This protein binds this small molecule.
Small molecule (SMILES): NC(=O)N[C@@H](CC(=O)O)C(=O)O

Sequence of chain 2.A:
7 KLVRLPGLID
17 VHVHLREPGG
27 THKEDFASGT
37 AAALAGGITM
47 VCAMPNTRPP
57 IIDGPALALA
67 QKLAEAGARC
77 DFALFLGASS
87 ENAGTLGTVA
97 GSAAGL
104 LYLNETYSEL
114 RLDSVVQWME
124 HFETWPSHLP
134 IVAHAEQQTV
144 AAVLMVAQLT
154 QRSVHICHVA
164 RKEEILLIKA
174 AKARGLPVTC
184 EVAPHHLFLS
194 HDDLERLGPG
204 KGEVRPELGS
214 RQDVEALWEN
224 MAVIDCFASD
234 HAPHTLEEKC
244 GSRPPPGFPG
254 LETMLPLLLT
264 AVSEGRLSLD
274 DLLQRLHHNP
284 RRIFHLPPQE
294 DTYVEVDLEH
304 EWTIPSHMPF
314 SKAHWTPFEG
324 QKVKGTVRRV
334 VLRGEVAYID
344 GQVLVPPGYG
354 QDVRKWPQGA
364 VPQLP

Binding-site contacts:
Ligand atom O61 contacts residue ARG22 of chain 2.A at 2.9 Å (salt-bridge).
Ligand atom O4 contacts residue HIS18 of chain 2.A at 3.4 Å (h-bond).
Ligand atom C4 contacts residue ZN1 of chain 2.C at 3.0 Å.
Ligand atom O4 contacts residue KCX103 of chain 2.A at 2.8 Å (h-bond).
Ligand atom O4 contacts residue HIS161 of chain 2.A at 3.5 Å (h-bond).
Ligand atom C2 contacts residue ARG208 of chain 2.A at 3.6 Å.
Ligand atom O62 contacts residue TYR110 of chain 2.A at 3.4 Å.
Ligand atom C5 contacts residue THR109 of chain 2.A at 3.5 Å.
Ligand atom C5 contacts residue ZN1 of chain 2.C at 3.6 Å.
Ligand atom C61 contacts residue TYR110 of chain 2.A at 3.6 Å (hydrophobic).
Ligand atom O62 contacts residue PRO249 of chain 2.A at 3.1 Å (h-bond).
Ligand atom O61 contacts residue HIS20 of chain 2.A at 3.1 Å.
Ligand atom O4 contacts residue ZN1 of chain 2.B at 2.4 Å.
Ligand atom O61 contacts residue TYR110 of chain 2.A at 3.6 Å.
Ligand atom O5 contacts residue HIS137 of chain 2.A at 2.9 Å (h-bond).
Ligand atom O5 contacts residue ZN1 of chain 2.B at 2.0 Å.
Ligand atom C61 contacts residue ALA235 of chain 2.A at 3.6 Å (hydrophobic).
Ligand atom C4 contacts residue ZN1 of chain 2.B at 2.6 Å.
Ligand atom O62 contacts residue ALA235 of chain 2.A at 3.5 Å.
Ligand atom O2 contacts residue ARG208 of chain 2.A at 2.8 Å (salt-bridge).
Ligand atom C6 contacts residue ALA235 of chain 2.A at 3.7 Å (hydrophobic).
Ligand atom N1 contacts residue PRO249 of chain 2.A at 3.0 Å (h-bond).
Ligand atom O2 contacts residue GLY250 of chain 2.A at 3.1 Å (h-bond).
Ligand atom O62 contacts residue ARG22 of chain 2.A at 2.8 Å (salt-bridge).
Ligand atom C4 contacts residue KCX103 of chain 2.A at 3.2 Å.
Ligand atom O2 contacts residue VAL207 of chain 2.A at 3.7 Å.
Ligand atom C2 contacts residue GLY250 of chain 2.A at 3.6 Å.
Ligand atom C2 contacts residue PRO249 of chain 2.A at 3.5 Å (hydrophobic).
Ligand atom O61 contacts residue ASN52 of chain 2.A at 2.8 Å (h-bond).
Ligand atom O5 contacts residue THR109 of chain 2.A at 2.8 Å (h-bond).
Ligand atom O4 contacts residue ZN1 of chain 2.C at 1.9 Å.
Ligand atom C4 contacts residue THR109 of chain 2.A at 3.5 Å.
Ligand atom O62 contacts residue HIS237 of chain 2.A at 3.0 Å (h-bond).
Ligand atom N3 contacts residue ASP233 of chain 2.A at 2.7 Å (salt-bridge).
Ligand atom C61 contacts residue ARG22 of chain 2.A at 3.5 Å.
Ligand atom O4 contacts residue HIS20 of chain 2.A at 3.5 Å (h-bond).
Ligand atom N3 contacts residue ARG208 of chain 2.A at 2.7 Å (salt-bridge).
Ligand atom O5 contacts residue KCX103 of chain 2.A at 3.3 Å (h-bond).
Ligand atom O4 contacts residue ASP233 of chain 2.A at 3.0 Å (salt-bridge).
Ligand atom O2 contacts residue PRO249 of chain 2.A at 3.0 Å.